The small molecule below binds the protein below.
Small molecule (SMILES): CC(=O)N[C@H]1[C@H](O[C@H]2[C@H](O)[C@@H](NC(C)=O)CO[C@@H]2CO)O[C@H](CO)[C@@H](O)[C@@H]1O

Binding-site contacts:
Ligand atom C3 contacts residue SER103 of chain 1.D at 3.8 Å.
Ligand atom O5 contacts residue LEU131 of chain 1.D at 4.4 Å.
Ligand atom C2 contacts residue SER103 of chain 1.D at 4.0 Å.
Ligand atom O7 contacts residue ASN101 of chain 1.D at 3.3 Å (h-bond).
Ligand atom O3 contacts residue SER103 of chain 1.D at 4.2 Å.
Ligand atom C3 contacts residue ASN101 of chain 1.D at 3.9 Å.
Ligand atom C1 contacts residue TRP104 of chain 1.D at 4.3 Å (hydrophobic).
Ligand atom C8 contacts residue ASN101 of chain 1.D at 3.6 Å.
Ligand atom C7 contacts residue SER103 of chain 1.D at 4.0 Å.
Ligand atom C1 contacts residue SER103 of chain 1.D at 4.3 Å.
Ligand atom C8 contacts residue ASN102 of chain 1.D at 3.3 Å.
Ligand atom C7 contacts residue ASN102 of chain 1.D at 4.1 Å.
Ligand atom C7 contacts residue ASN101 of chain 1.D at 3.1 Å.
Ligand atom O5 contacts residue ASN101 of chain 1.D at 2.5 Å (h-bond).
Ligand atom N2 contacts residue ASN101 of chain 1.D at 2.9 Å (h-bond).
Ligand atom C6 contacts residue LEU131 of chain 1.D at 4.4 Å (hydrophobic).
Ligand atom C5 contacts residue ASN101 of chain 1.D at 3.8 Å.
Ligand atom C1 contacts residue ASN101 of chain 1.D at 1.5 Å.
Ligand atom N2 contacts residue SER103 of chain 1.D at 3.1 Å (h-bond).
Ligand atom C4 contacts residue ASN101 of chain 1.D at 4.4 Å.
Ligand atom C2 contacts residue ASN101 of chain 1.D at 2.6 Å.
Ligand atom C8 contacts residue SER103 of chain 1.D at 3.9 Å.

Sequence of chain 1.D:
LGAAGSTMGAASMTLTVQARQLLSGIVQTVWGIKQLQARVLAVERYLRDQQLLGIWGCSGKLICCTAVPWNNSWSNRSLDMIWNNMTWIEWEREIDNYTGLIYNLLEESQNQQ